Sequence of chain 1.A:
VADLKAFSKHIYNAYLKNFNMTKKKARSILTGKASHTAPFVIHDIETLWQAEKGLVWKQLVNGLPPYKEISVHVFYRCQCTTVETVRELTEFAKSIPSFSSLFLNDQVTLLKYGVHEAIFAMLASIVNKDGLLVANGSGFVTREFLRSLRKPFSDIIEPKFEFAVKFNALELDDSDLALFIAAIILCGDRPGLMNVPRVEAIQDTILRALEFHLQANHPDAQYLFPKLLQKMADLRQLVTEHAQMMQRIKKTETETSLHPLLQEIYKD

The protein below binds the small molecule below.
Small molecule (SMILES): CCCCCCCO[C@@H]1O[C@H](CO)[C@@H](O)[C@H](O)[C@H]1O

Binding-site contacts:
Ligand atom O4 contacts residue ARG89 of chain 1.A at 2.6 Å (salt-bridge).
Ligand atom C2 contacts residue CYS82 of chain 1.A at 3.8 Å (hydrophobic).
Ligand atom C9 contacts residue LEU66 of chain 1.A at 4.0 Å (hydrophobic).
Ligand atom O6 contacts residue HIS261 of chain 1.A at 3.4 Å (h-bond).
Ligand atom O5 contacts residue HIS261 of chain 1.A at 3.7 Å.
Ligand atom C12 contacts residue HIS261 of chain 1.A at 3.6 Å.
Ligand atom C12 contacts residue SER259 of chain 1.A at 3.9 Å.
Ligand atom O1 contacts residue CYS82 of chain 1.A at 3.6 Å.
Ligand atom C7 contacts residue HIS261 of chain 1.A at 4.0 Å.
Ligand atom C13 contacts residue LEU260 of chain 1.A at 3.7 Å (hydrophobic).
Ligand atom C12 contacts residue PRO67 of chain 1.A at 3.5 Å (hydrophobic).
Ligand atom C12 contacts residue GLN81 of chain 1.A at 3.7 Å.
Ligand atom C6 contacts residue HIS261 of chain 1.A at 3.9 Å.
Ligand atom O2 contacts residue GLU86 of chain 1.A at 4.0 Å.
Ligand atom O3 contacts residue ARG89 of chain 1.A at 2.9 Å (salt-bridge).
Ligand atom C1 contacts residue GLN61 of chain 1.A at 3.5 Å.
Ligand atom C10 contacts residue GLN81 of chain 1.A at 3.9 Å.
Ligand atom O5 contacts residue GLN61 of chain 1.A at 3.9 Å.
Ligand atom C9 contacts residue TYR78 of chain 1.A at 3.7 Å (hydrophobic).
Ligand atom C2 contacts residue VAL85 of chain 1.A at 3.8 Å (hydrophobic).
Ligand atom C13 contacts residue HIS261 of chain 1.A at 3.6 Å.
Ligand atom C13 contacts residue PEG1 of chain 1.H at 3.7 Å.
Ligand atom C13 contacts residue SER259 of chain 1.A at 3.9 Å.
Ligand atom C3 contacts residue ARG89 of chain 1.A at 3.6 Å.
Ligand atom O3 contacts residue GLU86 of chain 1.A at 2.7 Å (salt-bridge).
Ligand atom C8 contacts residue HIS261 of chain 1.A at 3.8 Å.
Ligand atom C3 contacts residue GLU86 of chain 1.A at 3.9 Å.
Ligand atom C10 contacts residue PRO67 of chain 1.A at 3.9 Å (hydrophobic).
Ligand atom C10 contacts residue TYR78 of chain 1.A at 3.9 Å (hydrophobic).
Ligand atom C11 contacts residue PRO67 of chain 1.A at 3.6 Å (hydrophobic).
Ligand atom C4 contacts residue ARG89 of chain 1.A at 3.6 Å.
Ligand atom O2 contacts residue CYS82 of chain 1.A at 3.0 Å (h-bond).
Ligand atom C12 contacts residue LEU260 of chain 1.A at 4.0 Å (hydrophobic).
Ligand atom C8 contacts residue CYS82 of chain 1.A at 3.5 Å (hydrophobic).
Ligand atom O1 contacts residue HIS261 of chain 1.A at 3.9 Å.
Ligand atom C8 contacts residue GLN81 of chain 1.A at 4.1 Å.
Ligand atom C7 contacts residue CYS82 of chain 1.A at 3.5 Å (hydrophobic).
Ligand atom C9 contacts residue CYS82 of chain 1.A at 3.4 Å (hydrophobic).
Ligand atom C4 contacts residue VAL85 of chain 1.A at 4.0 Å (hydrophobic).
Ligand atom C13 contacts residue PRO67 of chain 1.A at 4.0 Å (hydrophobic).